Binding-site contacts:
Ligand atom N2 contacts residue ASN81 of chain 1.B at 2.8 Å (h-bond).
Ligand atom C7 contacts residue ASN81 of chain 1.B at 3.6 Å.
Ligand atom C7 contacts residue ASN78 of chain 1.B at 3.6 Å.
Ligand atom O5 contacts residue ASN81 of chain 1.B at 2.4 Å (h-bond).
Ligand atom C8 contacts residue LYS74 of chain 1.B at 4.1 Å.
Ligand atom O7 contacts residue ASN81 of chain 1.B at 3.8 Å.
Ligand atom C7 contacts residue GLU71 of chain 1.B at 3.7 Å.
Ligand atom C8 contacts residue GLY77 of chain 1.B at 3.7 Å.
Ligand atom O7 contacts residue GLU71 of chain 1.B at 4.2 Å.
Ligand atom C7 contacts residue GLY77 of chain 1.B at 4.3 Å.
Ligand atom C8 contacts residue GLU71 of chain 1.B at 3.3 Å.
Ligand atom O6 contacts residue ARG84 of chain 1.B at 4.3 Å.
Ligand atom O6 contacts residue ARG289 of chain 1.A at 4.2 Å.
Ligand atom C4 contacts residue ASN81 of chain 1.B at 4.1 Å.
Ligand atom O7 contacts residue ASN78 of chain 1.B at 3.0 Å (h-bond).
Ligand atom N2 contacts residue GLU71 of chain 1.B at 4.1 Å.
Ligand atom C8 contacts residue ASN78 of chain 1.B at 3.9 Å.
Ligand atom C3 contacts residue ASN81 of chain 1.B at 3.7 Å.
Ligand atom C2 contacts residue ASN81 of chain 1.B at 2.3 Å.
Ligand atom O3 contacts residue GLU71 of chain 1.B at 3.9 Å.
Ligand atom C5 contacts residue ASN81 of chain 1.B at 3.6 Å.
Ligand atom N2 contacts residue GLY77 of chain 1.B at 4.4 Å.
Ligand atom C1 contacts residue ASN81 of chain 1.B at 1.4 Å.

Sequence of chain 1.B:
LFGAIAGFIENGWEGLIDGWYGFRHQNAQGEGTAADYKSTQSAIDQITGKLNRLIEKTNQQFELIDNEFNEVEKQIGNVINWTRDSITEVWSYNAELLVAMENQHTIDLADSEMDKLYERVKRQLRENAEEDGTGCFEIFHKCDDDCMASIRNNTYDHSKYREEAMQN

Sequence of chain 1.A:
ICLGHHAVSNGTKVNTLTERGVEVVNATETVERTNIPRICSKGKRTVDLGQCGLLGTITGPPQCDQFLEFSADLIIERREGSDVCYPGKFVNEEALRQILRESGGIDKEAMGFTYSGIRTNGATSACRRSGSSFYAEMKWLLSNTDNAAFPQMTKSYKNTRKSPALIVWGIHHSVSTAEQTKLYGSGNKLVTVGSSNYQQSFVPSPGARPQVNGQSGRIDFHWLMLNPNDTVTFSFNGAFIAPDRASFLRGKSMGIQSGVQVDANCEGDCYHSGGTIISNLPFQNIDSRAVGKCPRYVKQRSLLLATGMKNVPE

The small molecule below binds the protein below.
Small molecule (SMILES): CC(=O)N[C@@H]1[C@@H](O)[C@H](O)[C@@H](CO)O[C@H]1O